Sequence of chain 1.A:
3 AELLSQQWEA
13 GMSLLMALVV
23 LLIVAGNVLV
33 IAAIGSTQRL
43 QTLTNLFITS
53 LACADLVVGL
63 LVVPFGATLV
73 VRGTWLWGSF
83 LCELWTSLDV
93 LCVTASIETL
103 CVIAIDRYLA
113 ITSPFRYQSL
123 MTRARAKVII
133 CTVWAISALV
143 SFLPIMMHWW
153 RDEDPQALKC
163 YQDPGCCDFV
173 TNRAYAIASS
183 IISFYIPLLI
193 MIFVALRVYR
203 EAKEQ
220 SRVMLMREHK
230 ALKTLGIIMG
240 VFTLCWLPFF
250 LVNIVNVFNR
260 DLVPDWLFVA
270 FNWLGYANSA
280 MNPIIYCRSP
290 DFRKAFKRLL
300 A

A small-molecule ligand and the protein it binds are described below.
Small molecule (SMILES): CCCCCCCCCC(=O)N(CCO)C[C@@H](O)[C@@H](O)[C@@H](O)[C@@H](O)CO

Sequence of chain 1.B:
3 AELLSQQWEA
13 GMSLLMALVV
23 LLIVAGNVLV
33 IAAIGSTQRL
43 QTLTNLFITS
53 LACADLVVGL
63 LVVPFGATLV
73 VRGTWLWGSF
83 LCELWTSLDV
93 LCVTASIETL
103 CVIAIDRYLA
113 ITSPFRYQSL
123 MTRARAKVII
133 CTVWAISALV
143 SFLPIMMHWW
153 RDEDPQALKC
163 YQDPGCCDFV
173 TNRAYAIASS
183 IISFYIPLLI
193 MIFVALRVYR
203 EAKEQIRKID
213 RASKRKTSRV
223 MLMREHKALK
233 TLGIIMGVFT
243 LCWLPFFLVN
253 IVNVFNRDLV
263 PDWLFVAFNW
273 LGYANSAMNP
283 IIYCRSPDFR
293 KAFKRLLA

Binding-site contacts:
Ligand atom C9 contacts residue ILE138 of chain 1.B at 4.2 Å (hydrophobic).
Ligand atom O63 contacts residue 2CV1 of chain 1.R at 4.1 Å.
Ligand atom C41 contacts residue GLU155 of chain 1.A at 3.8 Å.
Ligand atom C18 contacts residue THR134 of chain 1.B at 3.6 Å.
Ligand atom O47 contacts residue Y011 of chain 1.L at 4.1 Å.
Ligand atom O47 contacts residue ASN174 of chain 1.A at 4.1 Å.
Ligand atom C36 contacts residue ARG153 of chain 1.A at 4.2 Å.
Ligand atom C15 contacts residue THR134 of chain 1.B at 4.1 Å.
Ligand atom O51 contacts residue 2CV1 of chain 1.R at 3.8 Å.
Ligand atom C35 contacts residue 2CV1 of chain 1.R at 3.5 Å.
Ligand atom C21 contacts residue THR134 of chain 1.B at 4.0 Å.
Ligand atom C60 contacts residue TRP151 of chain 1.A at 4.0 Å (hydrophobic).
Ligand atom C40 contacts residue ASP154 of chain 1.A at 3.8 Å.
Ligand atom O44 contacts residue VAL130 of chain 1.B at 4.1 Å.
Ligand atom C24 contacts residue ALA176 of chain 1.A at 4.2 Å (hydrophobic).
Ligand atom O63 contacts residue TRP151 of chain 1.A at 4.0 Å.
Ligand atom C24 contacts residue THR134 of chain 1.B at 3.3 Å.
Ligand atom C21 contacts residue TRP151 of chain 1.A at 4.0 Å (hydrophobic).
Ligand atom O49 contacts residue GLU155 of chain 1.A at 3.8 Å.
Ligand atom C1 contacts residue PRO146 of chain 1.A at 3.8 Å (hydrophobic).
Ligand atom C36 contacts residue ASN174 of chain 1.A at 4.1 Å.
Ligand atom C12 contacts residue TYR177 of chain 1.A at 3.7 Å (hydrophobic).
Ligand atom O49 contacts residue ASP154 of chain 1.A at 3.7 Å.
Ligand atom C30 contacts residue 2CV1 of chain 1.R at 3.8 Å.
Ligand atom C12 contacts residue ALA180 of chain 1.A at 4.0 Å (hydrophobic).
Ligand atom C42 contacts residue ASP154 of chain 1.A at 4.2 Å.
Ligand atom C27 contacts residue 2CV1 of chain 1.R at 3.5 Å.
Ligand atom C43 contacts residue Y011 of chain 1.L at 3.2 Å.
Ligand atom O49 contacts residue 2CV1 of chain 1.R at 3.7 Å.
Ligand atom C9 contacts residue TRP151 of chain 1.A at 4.2 Å (hydrophobic).
Ligand atom C0 contacts residue PRO146 of chain 1.A at 3.7 Å (hydrophobic).
Ligand atom O34 contacts residue ALA176 of chain 1.A at 3.7 Å.
Ligand atom C0 contacts residue VAL142 of chain 1.A at 4.1 Å (hydrophobic).
Ligand atom O44 contacts residue Y011 of chain 1.L at 3.3 Å (h-bond).
Ligand atom C9 contacts residue ALA180 of chain 1.A at 4.0 Å (hydrophobic).
Ligand atom N33 contacts residue 2CV1 of chain 1.R at 3.7 Å.
Ligand atom O34 contacts residue VAL130 of chain 1.B at 3.8 Å.
Ligand atom C15 contacts residue TRP151 of chain 1.A at 4.0 Å (hydrophobic).
Ligand atom O34 contacts residue ASN174 of chain 1.A at 4.0 Å.
Ligand atom C1 contacts residue TYR177 of chain 1.A at 3.6 Å (hydrophobic).